Binding-site contacts:
Ligand atom N4 contacts residue GLN117 of chain 2.A at 3.0 Å (h-bond).
Ligand atom F2 contacts residue PHE157 of chain 2.A at 3.5 Å.
Ligand atom F2 contacts residue ILE50 of chain 2.A at 3.1 Å.
Ligand atom N3 contacts residue PHE116 of chain 2.A at 3.4 Å.
Ligand atom F1 contacts residue ARG148 of chain 2.A at 3.0 Å.
Ligand atom C5' contacts residue VAL75 of chain 2.A at 3.8 Å (hydrophobic).
Ligand atom O2 contacts residue MET105 of chain 2.A at 3.4 Å.
Ligand atom O2 contacts residue PHE157 of chain 2.A at 3.6 Å.
Ligand atom C4 contacts residue ASP153 of chain 2.A at 3.7 Å.
Ligand atom C2 contacts residue GLN117 of chain 2.A at 3.7 Å.
Ligand atom C5 contacts residue GLU73 of chain 2.A at 3.7 Å.
Ligand atom C5' contacts residue GLU73 of chain 2.A at 3.3 Å.
Ligand atom C6 contacts residue ARG148 of chain 2.A at 3.5 Å.
Ligand atom C3' contacts residue GLU217 of chain 2.A at 3.2 Å.
Ligand atom C2' contacts residue TYR106 of chain 2.A at 3.7 Å (hydrophobic).
Ligand atom C3' contacts residue TYR106 of chain 2.A at 3.7 Å (hydrophobic).
Ligand atom N4 contacts residue ASP153 of chain 2.A at 2.8 Å (salt-bridge).
Ligand atom F2 contacts residue TYR106 of chain 2.A at 2.8 Å.
Ligand atom C5 contacts residue ASP153 of chain 2.A at 3.8 Å.
Ligand atom N4 contacts residue PHE157 of chain 2.A at 3.6 Å.
Ligand atom C6 contacts residue GLU73 of chain 2.A at 3.6 Å.
Ligand atom O2 contacts residue GLN117 of chain 2.A at 3.6 Å.
Ligand atom O3' contacts residue TYR106 of chain 2.A at 2.7 Å (h-bond).
Ligand atom C2 contacts residue PHE157 of chain 2.A at 3.4 Å (hydrophobic).
Ligand atom O4' contacts residue TRP78 of chain 2.A at 3.4 Å.
Ligand atom C4 contacts residue PHE157 of chain 2.A at 3.5 Å (hydrophobic).
Ligand atom O5' contacts residue GLU73 of chain 2.A at 2.6 Å (salt-bridge).
Ligand atom O5' contacts residue ARG148 of chain 2.A at 3.0 Å (salt-bridge).
Ligand atom F1 contacts residue ILE50 of chain 2.A at 3.6 Å.
Ligand atom C6 contacts residue TRP78 of chain 2.A at 3.8 Å (hydrophobic).
Ligand atom O4' contacts residue LEU102 of chain 2.A at 3.8 Å.
Ligand atom C4 contacts residue GLN117 of chain 2.A at 3.8 Å.
Ligand atom C2 contacts residue PHE116 of chain 2.A at 3.5 Å (hydrophobic).
Ligand atom C4' contacts residue GLU217 of chain 2.A at 3.7 Å.
Ligand atom N3 contacts residue PHE157 of chain 2.A at 3.3 Å.
Ligand atom F1 contacts residue PHE157 of chain 2.A at 3.5 Å.
Ligand atom N3 contacts residue GLN117 of chain 2.A at 2.9 Å (h-bond).
Ligand atom O3' contacts residue GLU217 of chain 2.A at 2.6 Å (salt-bridge).
Ligand atom O2 contacts residue PHE116 of chain 2.A at 3.6 Å.
Ligand atom C5' contacts residue ARG214 of chain 2.A at 3.8 Å.

Sequence of chain 2.A:
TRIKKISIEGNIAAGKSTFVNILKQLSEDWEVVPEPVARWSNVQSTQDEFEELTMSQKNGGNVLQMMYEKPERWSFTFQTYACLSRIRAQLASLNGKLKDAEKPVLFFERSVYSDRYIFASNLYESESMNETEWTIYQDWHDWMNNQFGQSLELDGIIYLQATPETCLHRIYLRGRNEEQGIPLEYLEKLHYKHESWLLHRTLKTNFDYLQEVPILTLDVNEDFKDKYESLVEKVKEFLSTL

This small molecule binds to this protein.
Small molecule (SMILES): Nc1ccn([C@@H]2O[C@H](CO)[C@@H](O)C2(F)F)c(=O)n1